Sequence of chain 1.B:
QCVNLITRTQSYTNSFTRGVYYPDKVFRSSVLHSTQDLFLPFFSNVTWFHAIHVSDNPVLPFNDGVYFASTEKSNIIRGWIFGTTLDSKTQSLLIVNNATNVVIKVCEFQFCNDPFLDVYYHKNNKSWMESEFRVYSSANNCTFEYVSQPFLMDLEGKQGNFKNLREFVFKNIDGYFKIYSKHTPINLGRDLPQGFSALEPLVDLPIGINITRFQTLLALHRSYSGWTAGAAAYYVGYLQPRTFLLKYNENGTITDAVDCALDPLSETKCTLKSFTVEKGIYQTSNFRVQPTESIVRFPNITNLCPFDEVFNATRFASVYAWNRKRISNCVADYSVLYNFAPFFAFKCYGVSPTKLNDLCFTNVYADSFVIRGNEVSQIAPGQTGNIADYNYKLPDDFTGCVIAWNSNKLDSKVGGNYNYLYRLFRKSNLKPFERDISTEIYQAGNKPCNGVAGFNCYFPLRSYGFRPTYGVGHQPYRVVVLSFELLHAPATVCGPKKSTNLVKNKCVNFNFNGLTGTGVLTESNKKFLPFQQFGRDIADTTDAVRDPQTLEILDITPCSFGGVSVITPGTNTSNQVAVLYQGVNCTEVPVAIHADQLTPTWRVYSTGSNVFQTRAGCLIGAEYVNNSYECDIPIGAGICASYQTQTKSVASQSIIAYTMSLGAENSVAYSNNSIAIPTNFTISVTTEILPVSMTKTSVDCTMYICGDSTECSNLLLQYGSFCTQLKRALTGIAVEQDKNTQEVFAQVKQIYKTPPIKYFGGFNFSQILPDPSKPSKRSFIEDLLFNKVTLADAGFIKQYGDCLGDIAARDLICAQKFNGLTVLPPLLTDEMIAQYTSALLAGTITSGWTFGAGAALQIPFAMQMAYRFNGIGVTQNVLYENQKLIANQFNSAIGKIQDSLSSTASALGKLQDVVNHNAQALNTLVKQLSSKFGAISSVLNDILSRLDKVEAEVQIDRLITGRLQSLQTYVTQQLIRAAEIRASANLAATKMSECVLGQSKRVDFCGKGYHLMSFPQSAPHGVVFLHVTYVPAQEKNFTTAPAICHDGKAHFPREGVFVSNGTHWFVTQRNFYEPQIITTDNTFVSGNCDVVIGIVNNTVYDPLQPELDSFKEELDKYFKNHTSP

This small molecule binds to this protein.
Small molecule (SMILES): CC(=O)N[C@H]1[C@H](O[C@H]2[C@H](O)[C@@H](NC(C)=O)CO[C@@H]2CO)O[C@H](CO)[C@@H](O)[C@@H]1O

Sequence of chain 1.A:
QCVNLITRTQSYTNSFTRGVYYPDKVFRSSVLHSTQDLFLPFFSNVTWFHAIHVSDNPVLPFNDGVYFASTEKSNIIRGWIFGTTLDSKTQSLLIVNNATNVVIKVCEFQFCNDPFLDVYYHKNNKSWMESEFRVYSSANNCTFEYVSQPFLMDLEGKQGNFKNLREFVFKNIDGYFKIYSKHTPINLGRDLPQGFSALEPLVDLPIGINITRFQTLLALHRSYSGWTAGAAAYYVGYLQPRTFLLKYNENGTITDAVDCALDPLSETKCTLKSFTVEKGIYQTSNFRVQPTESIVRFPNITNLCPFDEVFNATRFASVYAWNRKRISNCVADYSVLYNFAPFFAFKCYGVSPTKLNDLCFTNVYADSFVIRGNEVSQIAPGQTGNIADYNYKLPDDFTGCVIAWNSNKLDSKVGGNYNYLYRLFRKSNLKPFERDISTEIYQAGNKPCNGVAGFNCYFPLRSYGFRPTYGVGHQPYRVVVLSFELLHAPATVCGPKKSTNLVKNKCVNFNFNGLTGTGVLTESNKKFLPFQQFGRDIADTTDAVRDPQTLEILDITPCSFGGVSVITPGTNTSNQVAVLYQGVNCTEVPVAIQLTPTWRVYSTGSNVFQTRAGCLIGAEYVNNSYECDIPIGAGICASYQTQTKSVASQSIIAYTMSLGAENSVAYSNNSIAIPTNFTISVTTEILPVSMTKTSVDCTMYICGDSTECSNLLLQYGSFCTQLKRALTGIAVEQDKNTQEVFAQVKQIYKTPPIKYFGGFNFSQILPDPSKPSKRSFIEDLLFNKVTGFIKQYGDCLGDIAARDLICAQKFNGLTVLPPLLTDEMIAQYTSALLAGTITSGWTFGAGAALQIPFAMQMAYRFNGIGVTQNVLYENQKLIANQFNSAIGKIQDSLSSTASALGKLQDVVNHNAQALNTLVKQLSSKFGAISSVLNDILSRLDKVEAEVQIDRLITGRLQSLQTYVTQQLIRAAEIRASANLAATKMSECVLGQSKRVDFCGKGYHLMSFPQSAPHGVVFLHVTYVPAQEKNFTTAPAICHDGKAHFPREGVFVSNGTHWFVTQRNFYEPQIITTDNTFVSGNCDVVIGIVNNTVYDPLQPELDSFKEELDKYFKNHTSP

Binding-site contacts:
Ligand atom C1 contacts residue GLU129 of chain 1.B at 3.6 Å.
Ligand atom O5 contacts residue GLU129 of chain 1.B at 4.2 Å.
Ligand atom C1 contacts residue ASN161 of chain 1.B at 3.4 Å.
Ligand atom C8 contacts residue ILE465 of chain 1.A at 4.0 Å (hydrophobic).
Ligand atom C7 contacts residue ASN162 of chain 1.B at 3.9 Å.
Ligand atom C5 contacts residue ASN162 of chain 1.B at 3.7 Å.
Ligand atom C3 contacts residue ASN162 of chain 1.B at 3.8 Å.
Ligand atom O5 contacts residue ASN162 of chain 1.B at 2.3 Å (h-bond).
Ligand atom C8 contacts residue TYR348 of chain 1.A at 3.8 Å (hydrophobic).
Ligand atom C5 contacts residue ASN161 of chain 1.B at 3.9 Å.
Ligand atom C6 contacts residue ASN161 of chain 1.B at 4.0 Å.
Ligand atom C8 contacts residue ALA349 of chain 1.A at 4.4 Å (hydrophobic).
Ligand atom C1 contacts residue ASN162 of chain 1.B at 1.4 Å.
Ligand atom C4 contacts residue ASN162 of chain 1.B at 4.3 Å.
Ligand atom O6 contacts residue ASN161 of chain 1.B at 4.3 Å.
Ligand atom O7 contacts residue ASN162 of chain 1.B at 3.7 Å.
Ligand atom O5 contacts residue ASN161 of chain 1.B at 2.9 Å (h-bond).
Ligand atom C2 contacts residue ASN162 of chain 1.B at 2.6 Å.
Ligand atom N2 contacts residue ASN162 of chain 1.B at 3.0 Å (h-bond).